A protein and the small-molecule ligand that binds it are described below.
Small molecule (SMILES): CC(=O)N[C@H]1[C@H]([C@H](O)[C@H](O)CO)O[C@@](O[C@H]2[C@@H](O)[C@@H](CO)O[C@@H](O[C@H]3[C@H](O)[C@@H](NC(C)=O)CO[C@@H]3CO)[C@@H]2O)(C(=O)O)C[C@@H]1O

Binding-site contacts:
Ligand atom C9 contacts residue HIS184 of chain 1.C at 3.5 Å.
Ligand atom C1 contacts residue THR136 of chain 1.C at 3.2 Å.
Ligand atom O6 contacts residue GLN227 of chain 1.C at 4.0 Å.
Ligand atom C1 contacts residue GLN227 of chain 1.C at 3.7 Å.
Ligand atom C8 contacts residue TRP153 of chain 1.C at 4.0 Å (hydrophobic).
Ligand atom O9 contacts residue TYR95 of chain 1.C at 2.5 Å (h-bond).
Ligand atom O7 contacts residue LEU195 of chain 1.C at 3.9 Å.
Ligand atom O4 contacts residue GLN227 of chain 1.C at 3.5 Å (h-bond).
Ligand atom C9 contacts residue TYR95 of chain 1.C at 3.5 Å (hydrophobic).
Ligand atom O3 contacts residue GLN227 of chain 1.C at 4.0 Å.
Ligand atom C1 contacts residue SER137 of chain 1.C at 3.8 Å.
Ligand atom O8 contacts residue TYR95 of chain 1.C at 2.9 Å (h-bond).
Ligand atom C9 contacts residue GLU191 of chain 1.C at 2.8 Å.
Ligand atom C11 contacts residue ILE155 of chain 1.C at 3.9 Å (hydrophobic).
Ligand atom C10 contacts residue SER133 of chain 1.C at 4.0 Å.
Ligand atom O9 contacts residue HIS184 of chain 1.C at 2.8 Å (h-bond).
Ligand atom C5 contacts residue VAL135 of chain 1.C at 3.7 Å (hydrophobic).
Ligand atom O1A contacts residue GLN227 of chain 1.C at 4.0 Å.
Ligand atom C8 contacts residue TYR95 of chain 1.C at 3.8 Å (hydrophobic).
Ligand atom C11 contacts residue SER133 of chain 1.C at 3.2 Å.
Ligand atom C11 contacts residue VAL135 of chain 1.C at 4.1 Å (hydrophobic).
Ligand atom O9 contacts residue GLU191 of chain 1.C at 2.7 Å (salt-bridge).
Ligand atom O8 contacts residue GLN227 of chain 1.C at 3.2 Å (h-bond).
Ligand atom N5 contacts residue VAL135 of chain 1.C at 3.2 Å (h-bond).
Ligand atom O1A contacts residue THR136 of chain 1.C at 3.3 Å.
Ligand atom O10 contacts residue LEU195 of chain 1.C at 3.5 Å.
Ligand atom C7 contacts residue TRP153 of chain 1.C at 3.8 Å (hydrophobic).
Ligand atom C9 contacts residue TRP153 of chain 1.C at 4.0 Å (hydrophobic).
Ligand atom O8 contacts residue TRP153 of chain 1.C at 3.6 Å.
Ligand atom O4 contacts residue VAL135 of chain 1.C at 3.4 Å (h-bond).
Ligand atom C4 contacts residue VAL135 of chain 1.C at 3.3 Å (hydrophobic).
Ligand atom O1B contacts residue GLN227 of chain 1.C at 2.8 Å (h-bond).
Ligand atom C11 contacts residue TRP153 of chain 1.C at 3.8 Å (hydrophobic).
Ligand atom C11 contacts residue GLY134 of chain 1.C at 3.8 Å.
Ligand atom O1A contacts residue SER137 of chain 1.C at 2.9 Å (h-bond).
Ligand atom C8 contacts residue GLN227 of chain 1.C at 4.1 Å.
Ligand atom O1B contacts residue THR136 of chain 1.C at 2.5 Å.
Ligand atom C9 contacts residue LEU195 of chain 1.C at 4.1 Å (hydrophobic).
Ligand atom C8 contacts residue GLU191 of chain 1.C at 4.0 Å.
Ligand atom O9 contacts residue GLY229 of chain 1.C at 3.6 Å.

Sequence of chain 1.C:
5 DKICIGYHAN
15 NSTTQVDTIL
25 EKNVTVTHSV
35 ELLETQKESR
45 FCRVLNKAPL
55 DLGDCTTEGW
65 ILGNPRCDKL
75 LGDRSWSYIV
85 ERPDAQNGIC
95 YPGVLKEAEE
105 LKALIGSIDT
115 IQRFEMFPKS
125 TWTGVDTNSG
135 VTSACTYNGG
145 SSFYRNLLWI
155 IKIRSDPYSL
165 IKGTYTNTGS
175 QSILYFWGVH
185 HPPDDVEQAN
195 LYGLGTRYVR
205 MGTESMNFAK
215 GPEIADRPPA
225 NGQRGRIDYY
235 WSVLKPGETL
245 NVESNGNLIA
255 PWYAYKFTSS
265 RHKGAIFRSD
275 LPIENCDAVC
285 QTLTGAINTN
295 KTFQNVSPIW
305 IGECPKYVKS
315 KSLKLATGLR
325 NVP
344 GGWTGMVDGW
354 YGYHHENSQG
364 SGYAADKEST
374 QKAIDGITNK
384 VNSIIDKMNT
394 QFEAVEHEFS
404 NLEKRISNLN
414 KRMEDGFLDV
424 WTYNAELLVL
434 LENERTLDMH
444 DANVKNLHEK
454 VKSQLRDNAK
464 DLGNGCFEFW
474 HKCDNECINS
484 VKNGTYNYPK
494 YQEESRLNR